This small molecule binds to this protein.
Small molecule (SMILES): CC(=O)N[C@H]1[C@H](O[C@H]2[C@H](O)[C@@H](NC(C)=O)CO[C@@H]2CO)O[C@H](CO)[C@@H](O[C@@H]2O[C@H](CO)[C@@H](O)[C@H](O[C@H]3O[C@H](CO)[C@@H](O)[C@H](O)[C@@H]3O)[C@@H]2O)[C@@H]1O

Binding-site contacts:
Ligand atom C1 contacts residue ASN364 of chain 1.D at 1.4 Å.
Ligand atom O5 contacts residue ASN364 of chain 1.D at 2.4 Å (h-bond).
Ligand atom C6 contacts residue THR366 of chain 1.D at 3.7 Å.
Ligand atom C5 contacts residue ASN364 of chain 1.D at 3.7 Å.
Ligand atom C5 contacts residue THR366 of chain 1.D at 3.5 Å.
Ligand atom O5 contacts residue THR366 of chain 1.D at 3.4 Å (h-bond).
Ligand atom C1 contacts residue THR366 of chain 1.D at 3.3 Å.
Ligand atom C4 contacts residue ASN364 of chain 1.D at 4.3 Å.
Ligand atom C7 contacts residue ASN364 of chain 1.D at 4.1 Å.
Ligand atom N2 contacts residue ASN364 of chain 1.D at 2.9 Å (h-bond).
Ligand atom C2 contacts residue ASN364 of chain 1.D at 2.5 Å.
Ligand atom O6 contacts residue THR366 of chain 1.D at 4.3 Å.
Ligand atom C3 contacts residue ASN364 of chain 1.D at 3.8 Å.

Sequence of chain 1.D:
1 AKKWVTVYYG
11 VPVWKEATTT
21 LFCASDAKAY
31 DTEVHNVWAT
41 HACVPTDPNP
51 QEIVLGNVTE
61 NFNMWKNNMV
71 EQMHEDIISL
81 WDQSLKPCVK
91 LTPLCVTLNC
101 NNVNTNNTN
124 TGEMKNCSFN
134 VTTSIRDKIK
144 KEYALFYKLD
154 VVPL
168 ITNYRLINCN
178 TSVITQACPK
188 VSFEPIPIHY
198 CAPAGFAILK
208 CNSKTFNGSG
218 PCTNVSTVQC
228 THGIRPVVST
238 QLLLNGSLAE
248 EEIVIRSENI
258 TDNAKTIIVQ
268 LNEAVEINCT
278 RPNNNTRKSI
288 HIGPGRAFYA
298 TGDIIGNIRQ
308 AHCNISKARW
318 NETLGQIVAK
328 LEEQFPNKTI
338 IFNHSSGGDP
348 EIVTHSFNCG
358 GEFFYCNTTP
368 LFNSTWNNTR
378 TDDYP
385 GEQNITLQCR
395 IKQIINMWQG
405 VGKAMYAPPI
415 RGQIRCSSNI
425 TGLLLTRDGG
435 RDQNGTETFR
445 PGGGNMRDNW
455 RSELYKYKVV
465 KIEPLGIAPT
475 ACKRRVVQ